Sequence of chain 1.A:
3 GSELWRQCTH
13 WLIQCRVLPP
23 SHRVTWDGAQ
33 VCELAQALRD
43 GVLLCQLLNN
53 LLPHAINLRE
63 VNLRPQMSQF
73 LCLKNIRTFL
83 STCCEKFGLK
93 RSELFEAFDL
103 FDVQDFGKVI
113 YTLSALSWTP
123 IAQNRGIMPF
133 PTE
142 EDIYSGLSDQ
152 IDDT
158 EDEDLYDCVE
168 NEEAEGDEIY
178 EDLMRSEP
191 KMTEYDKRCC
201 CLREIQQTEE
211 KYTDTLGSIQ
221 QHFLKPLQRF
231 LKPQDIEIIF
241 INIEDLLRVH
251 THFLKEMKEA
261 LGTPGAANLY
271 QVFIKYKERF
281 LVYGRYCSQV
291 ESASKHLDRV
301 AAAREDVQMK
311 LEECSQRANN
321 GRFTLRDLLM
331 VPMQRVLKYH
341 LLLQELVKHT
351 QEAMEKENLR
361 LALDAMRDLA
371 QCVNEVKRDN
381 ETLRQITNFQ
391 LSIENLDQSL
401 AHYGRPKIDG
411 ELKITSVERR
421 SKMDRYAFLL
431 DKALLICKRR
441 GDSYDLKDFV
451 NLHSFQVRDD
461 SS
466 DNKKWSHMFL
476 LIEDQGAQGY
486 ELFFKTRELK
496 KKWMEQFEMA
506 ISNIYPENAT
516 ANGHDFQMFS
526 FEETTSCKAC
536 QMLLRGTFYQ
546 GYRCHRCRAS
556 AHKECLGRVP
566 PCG

Binding-site contacts:
Ligand atom C19 contacts residue VAL336 of chain 1.A at 3.4 Å (hydrophobic).
Ligand atom N2 contacts residue THR529 of chain 1.A at 2.9 Å (h-bond).
Ligand atom C contacts residue THR529 of chain 1.A at 3.2 Å.
Ligand atom C14 contacts residue LEU538 of chain 1.A at 3.6 Å (hydrophobic).
Ligand atom C16 contacts residue GLY284 of chain 1.A at 3.7 Å.
Ligand atom C17 contacts residue TYR283 of chain 1.A at 3.7 Å (hydrophobic).
Ligand atom C7 contacts residue GLU528 of chain 1.A at 3.7 Å.
Ligand atom N4 contacts residue GLY541 of chain 1.A at 2.9 Å (h-bond).
Ligand atom C6 contacts residue PHE526 of chain 1.A at 3.6 Å (hydrophobic).
Ligand atom C20 contacts residue PHE280 of chain 1.A at 3.5 Å (hydrophobic).
Ligand atom C16 contacts residue CYS372 of chain 1.A at 3.7 Å (hydrophobic).
Ligand atom O1 contacts residue ARG285 of chain 1.A at 3.2 Å.
Ligand atom C8 contacts residue GLU528 of chain 1.A at 3.3 Å.
Ligand atom C21 contacts residue CYS372 of chain 1.A at 3.7 Å (hydrophobic).
Ligand atom C13 contacts residue GLY541 of chain 1.A at 3.6 Å.
Ligand atom C3 contacts residue GLU527 of chain 1.A at 3.7 Å.
Ligand atom C6 contacts residue GLY541 of chain 1.A at 3.3 Å.
Ligand atom C12 contacts residue LEU538 of chain 1.A at 3.7 Å (hydrophobic).
Ligand atom O2 contacts residue THR529 of chain 1.A at 3.6 Å.
Ligand atom C19 contacts residue TYR283 of chain 1.A at 3.5 Å (hydrophobic).
Ligand atom C12 contacts residue GLY284 of chain 1.A at 3.8 Å.
Ligand atom C7 contacts residue GLY541 of chain 1.A at 3.6 Å.
Ligand atom C15 contacts residue GLY284 of chain 1.A at 3.7 Å.
Ligand atom C8 contacts residue THR530 of chain 1.A at 3.7 Å.
Ligand atom C15 contacts residue CYS372 of chain 1.A at 3.6 Å (hydrophobic).
Ligand atom N3 contacts residue GLY284 of chain 1.A at 3.6 Å.
Ligand atom C13 contacts residue CYS372 of chain 1.A at 3.7 Å (hydrophobic).
Ligand atom N3 contacts residue LEU538 of chain 1.A at 3.5 Å.
Ligand atom C10 contacts residue THR529 of chain 1.A at 3.2 Å.
Ligand atom N1 contacts residue GLY541 of chain 1.A at 3.1 Å (h-bond).
Ligand atom O2 contacts residue THR530 of chain 1.A at 3.0 Å (h-bond).
Ligand atom C11 contacts residue LEU281 of chain 1.A at 3.3 Å (hydrophobic).
Ligand atom C8 contacts residue LEU539 of chain 1.A at 3.3 Å (hydrophobic).
Ligand atom C5 contacts residue GLU527 of chain 1.A at 3.4 Å.
Ligand atom O2 contacts residue LEU539 of chain 1.A at 2.9 Å (h-bond).
Ligand atom C6 contacts residue GLN545 of chain 1.A at 3.6 Å.
Ligand atom C13 contacts residue VAL376 of chain 1.A at 3.5 Å (hydrophobic).
Ligand atom C18 contacts residue TYR283 of chain 1.A at 3.5 Å (hydrophobic).
Ligand atom C11 contacts residue GLY284 of chain 1.A at 3.5 Å.
Ligand atom O contacts residue THR529 of chain 1.A at 3.1 Å (h-bond).

The small molecule below binds the protein below.
Small molecule (SMILES): CCS(=O)(=O)N1CCC[C@@H](C[C@@H](CO)Nc2nccn3c(-c4ccc(C)cc4)cnc23)C1